Sequence of chain 1.D:
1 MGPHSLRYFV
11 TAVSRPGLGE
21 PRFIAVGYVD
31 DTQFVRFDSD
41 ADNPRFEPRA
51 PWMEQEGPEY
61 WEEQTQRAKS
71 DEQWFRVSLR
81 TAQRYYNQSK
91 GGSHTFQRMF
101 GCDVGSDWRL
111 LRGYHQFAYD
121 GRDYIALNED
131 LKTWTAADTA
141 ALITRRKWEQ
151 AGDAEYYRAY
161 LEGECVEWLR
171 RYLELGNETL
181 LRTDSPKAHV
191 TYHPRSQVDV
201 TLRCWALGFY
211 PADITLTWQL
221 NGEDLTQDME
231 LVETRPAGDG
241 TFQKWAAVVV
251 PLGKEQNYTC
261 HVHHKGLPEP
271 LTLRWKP

A protein and the small-molecule ligand that binds it are described below.
Small molecule (SMILES): CC(C)C[C@H](NC(=O)[C@H](Cc1ccc(O)cc1)NC(=O)[C@@H](N)CC(C)C)C(=O)N[C@H](C(=O)N[C@@H](CS)C(=O)NCC(=O)N[C@@H](CCC(=O)O)C(=O)N[C@@H](CCCN=C(N)N)C(=O)N[C@H](C(=O)O)C(C)C)C(C)C

Binding-site contacts:
Ligand atom SG contacts residue ARG98 of chain 1.D at 3.3 Å.
Ligand atom OXT contacts residue TYR85 of chain 1.D at 2.6 Å (h-bond).
Ligand atom O contacts residue TYR156 of chain 1.D at 2.8 Å (h-bond).
Ligand atom OE1 contacts residue 15P1 of chain 1.W at 2.5 Å.
Ligand atom CA contacts residue ASP71 of chain 1.D at 3.5 Å.
Ligand atom CD2 contacts residue TYR160 of chain 1.D at 3.5 Å (hydrophobic).
Ligand atom O contacts residue TYR160 of chain 1.D at 2.7 Å (h-bond).
Ligand atom O contacts residue LYS147 of chain 1.D at 3.1 Å (salt-bridge).
Ligand atom CZ contacts residue ASP71 of chain 1.D at 3.4 Å.
Ligand atom OXT contacts residue THR144 of chain 1.D at 2.8 Å (h-bond).
Ligand atom CA contacts residue TRP74 of chain 1.D at 3.4 Å (hydrophobic).
Ligand atom NE contacts residue TRP74 of chain 1.D at 3.4 Å.
Ligand atom C contacts residue TYR85 of chain 1.D at 3.4 Å (hydrophobic).
Ligand atom CB contacts residue TRP74 of chain 1.D at 3.3 Å (hydrophobic).
Ligand atom C contacts residue TYR8 of chain 1.D at 3.3 Å (hydrophobic).
Ligand atom N contacts residue TYR8 of chain 1.D at 3.5 Å (h-bond).
Ligand atom O contacts residue ARG98 of chain 1.D at 2.8 Å (salt-bridge).
Ligand atom N contacts residue SER78 of chain 1.D at 3.1 Å (h-bond).
Ligand atom OH contacts residue ASP71 of chain 1.D at 2.6 Å (salt-bridge).
Ligand atom C contacts residue TRP74 of chain 1.D at 3.4 Å (hydrophobic).
Ligand atom N contacts residue ASP153 of chain 1.D at 2.8 Å (salt-bridge).
Ligand atom N contacts residue ASP71 of chain 1.D at 2.8 Å (salt-bridge).
Ligand atom CA contacts residue TYR8 of chain 1.D at 3.4 Å (hydrophobic).
Ligand atom CE2 contacts residue ASP71 of chain 1.D at 3.4 Å.
Ligand atom SG contacts residue ASP71 of chain 1.D at 3.5 Å (salt-bridge).
Ligand atom N contacts residue TYR157 of chain 1.D at 2.9 Å (h-bond).
Ligand atom O contacts residue TRP148 of chain 1.D at 3.2 Å (h-bond).
Ligand atom CG2 contacts residue TYR156 of chain 1.D at 3.5 Å (hydrophobic).
Ligand atom OH contacts residue ARG98 of chain 1.D at 3.2 Å (salt-bridge).
Ligand atom CG1 contacts residue ARG67 of chain 1.D at 3.2 Å.
Ligand atom N contacts residue GLN64 of chain 1.D at 3.1 Å (h-bond).
Ligand atom O contacts residue TYR85 of chain 1.D at 3.5 Å (h-bond).
Ligand atom O contacts residue TYR8 of chain 1.D at 3.4 Å.
Ligand atom CD1 contacts residue TYR156 of chain 1.D at 3.3 Å (hydrophobic).
Ligand atom O contacts residue TRP74 of chain 1.D at 3.1 Å (h-bond).
Ligand atom N contacts residue TYR8 of chain 1.D at 3.1 Å (h-bond).
Ligand atom OXT contacts residue LYS147 of chain 1.D at 3.4 Å (salt-bridge).
Ligand atom N contacts residue TYR172 of chain 1.D at 3.1 Å (h-bond).
Ligand atom O contacts residue TRP74 of chain 1.D at 2.9 Å (h-bond).
Ligand atom O contacts residue TRP148 of chain 1.D at 3.0 Å (h-bond).